Binding-site contacts:
Ligand atom CMA contacts residue ASP145 of chain 1.A at 3.3 Å.
Ligand atom C2A contacts residue ASN35 of chain 1.L at 3.5 Å.
Ligand atom C1C contacts residue CYS153 of chain 1.L at 3.0 Å (hydrophobic).
Ligand atom O2D contacts residue ASN35 of chain 1.L at 3.2 Å.
Ligand atom C4A contacts residue ASP39 of chain 1.L at 3.5 Å.
Ligand atom C1D contacts residue THR149 of chain 1.L at 3.5 Å.
Ligand atom OC contacts residue CYS153 of chain 1.L at 3.4 Å (h-bond).
Ligand atom O1A contacts residue THR149 of chain 1.L at 2.4 Å (h-bond).
Ligand atom C4B contacts residue PHE28 of chain 1.K at 3.5 Å (hydrophobic).
Ligand atom O1D contacts residue ASN35 of chain 1.L at 3.1 Å (h-bond).
Ligand atom C2B contacts residue VAL148 of chain 1.A at 3.3 Å (hydrophobic).
Ligand atom C1D contacts residue ASP39 of chain 1.L at 3.5 Å.
Ligand atom CAC contacts residue CYS153 of chain 1.L at 2.2 Å (hydrophobic).
Ligand atom CMC contacts residue ASP144 of chain 1.L at 3.5 Å.
Ligand atom NA contacts residue ASP39 of chain 1.L at 2.6 Å (salt-bridge).
Ligand atom CBC contacts residue VAL142 of chain 1.L at 3.5 Å (hydrophobic).
Ligand atom OB contacts residue GLN33 of chain 1.A at 3.2 Å (h-bond).
Ligand atom CHD contacts residue ILE148 of chain 1.L at 2.9 Å (hydrophobic).
Ligand atom CMB contacts residue VAL148 of chain 1.A at 3.0 Å (hydrophobic).
Ligand atom C2D contacts residue THR149 of chain 1.L at 3.0 Å.
Ligand atom NC contacts residue THR149 of chain 1.L at 3.4 Å (h-bond).
Ligand atom ND contacts residue ASP39 of chain 1.L at 2.6 Å (salt-bridge).
Ligand atom C3C contacts residue ILE148 of chain 1.L at 3.5 Å (hydrophobic).
Ligand atom CMD contacts residue THR149 of chain 1.L at 2.8 Å.
Ligand atom C4C contacts residue ILE148 of chain 1.L at 3.4 Å (hydrophobic).
Ligand atom CBC contacts residue CYS153 of chain 1.L at 3.1 Å (hydrophobic).
Ligand atom OC contacts residue GLY151 of chain 1.L at 2.6 Å (h-bond).
Ligand atom C3C contacts residue CYS153 of chain 1.L at 3.3 Å (hydrophobic).
Ligand atom CMB contacts residue ASN42 of chain 1.L at 3.5 Å.
Ligand atom CHD contacts residue ASP39 of chain 1.L at 3.4 Å.
Ligand atom NC contacts residue CYS153 of chain 1.L at 3.3 Å (h-bond).
Ligand atom NB contacts residue PHE28 of chain 1.K at 3.3 Å.
Ligand atom CHB contacts residue ASP39 of chain 1.L at 3.0 Å.
Ligand atom CMD contacts residue PRO150 of chain 1.L at 3.5 Å (hydrophobic).
Ligand atom OB contacts residue PHE28 of chain 1.K at 3.2 Å.
Ligand atom CMB contacts residue ASP39 of chain 1.L at 2.9 Å.
Ligand atom CMD contacts residue GLY151 of chain 1.L at 3.3 Å.
Ligand atom CAA contacts residue ASN35 of chain 1.L at 3.0 Å.
Ligand atom C4C contacts residue CYS153 of chain 1.L at 3.5 Å (hydrophobic).
Ligand atom C2C contacts residue CYS153 of chain 1.L at 3.1 Å (hydrophobic).

Sequence of chain 1.A:
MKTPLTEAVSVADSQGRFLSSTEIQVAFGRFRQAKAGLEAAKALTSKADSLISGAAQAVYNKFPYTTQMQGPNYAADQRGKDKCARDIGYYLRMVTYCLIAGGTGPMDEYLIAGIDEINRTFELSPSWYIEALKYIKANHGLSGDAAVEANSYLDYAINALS

This protein binds this small molecule.
Small molecule (SMILES): C=CC1=C(C)/C(=C/c2[nH]c(/C=C3\N=C(/C=C4\NC(=O)C(C)=C4C=C)C(C)=C3CCC(=O)O)c(CCC(=O)O)c2C)NC1=O

Sequence of chain 1.K:
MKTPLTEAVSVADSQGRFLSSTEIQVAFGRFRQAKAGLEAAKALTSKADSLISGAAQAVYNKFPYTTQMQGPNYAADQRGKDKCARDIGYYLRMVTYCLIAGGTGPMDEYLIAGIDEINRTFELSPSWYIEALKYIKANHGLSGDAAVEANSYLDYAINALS

Sequence of chain 1.L:
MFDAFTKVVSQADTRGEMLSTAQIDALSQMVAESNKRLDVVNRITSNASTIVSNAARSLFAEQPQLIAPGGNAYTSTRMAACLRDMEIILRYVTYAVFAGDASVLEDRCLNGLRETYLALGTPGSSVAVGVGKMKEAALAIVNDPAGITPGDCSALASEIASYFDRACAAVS